The small molecule below binds the protein below.
Small molecule (SMILES): CC(C)(CO[P](=O)(O)O[P](=O)(O)OC[C@H]1O[C@@H](n2cnc3c(N)ncnc32)[C@H](O)[C@@H]1OP(=O)(O)O)[C@@H](O)C(=O)NCCC(=O)NCCNC(=O)Cc1cc(O)cc(O)c1

Binding-site contacts:
Ligand atom C3P contacts residue ALA233 of chain 1.J at 3.5 Å (hydrophobic).
Ligand atom OAK contacts residue ILE325 of chain 1.J at 3.2 Å (h-bond).
Ligand atom OAL contacts residue GLU189 of chain 1.J at 2.9 Å (salt-bridge).
Ligand atom C13 contacts residue PHE292 of chain 1.J at 3.5 Å (hydrophobic).
Ligand atom O5A contacts residue TYR225 of chain 1.J at 3.2 Å (h-bond).
Ligand atom OAL contacts residue ARG254 of chain 1.J at 3.0 Å.
Ligand atom O9A contacts residue LYS238 of chain 1.J at 2.6 Å (salt-bridge).
Ligand atom P3' contacts residue HIS222 of chain 1.J at 3.4 Å.
Ligand atom O8A contacts residue HIS222 of chain 1.J at 3.3 Å (h-bond).
Ligand atom N6A contacts residue LEU237 of chain 1.J at 3.4 Å (h-bond).
Ligand atom CAG contacts residue ILE324 of chain 1.J at 3.3 Å (hydrophobic).
Ligand atom CAG contacts residue ILE325 of chain 1.J at 3.2 Å (hydrophobic).
Ligand atom O4' contacts residue LEU186 of chain 1.J at 3.6 Å.
Ligand atom N1A contacts residue LEU237 of chain 1.J at 3.0 Å (h-bond).
Ligand atom OAK contacts residue LEU251 of chain 1.J at 3.6 Å.
Ligand atom CAB contacts residue ILE235 of chain 1.J at 3.6 Å (hydrophobic).
Ligand atom O4A contacts residue ARG224 of chain 1.J at 3.2 Å (salt-bridge).
Ligand atom OAD contacts residue GLY296 of chain 1.J at 2.6 Å (h-bond).
Ligand atom O2' contacts residue LYS238 of chain 1.J at 2.8 Å (salt-bridge).
Ligand atom OAK contacts residue GLN416 of chain 1.J at 2.8 Å (h-bond).
Ligand atom N7A contacts residue PHE432 of chain 1.J at 3.5 Å.
Ligand atom O7A contacts residue HIS222 of chain 1.J at 2.9 Å (h-bond).
Ligand atom OAD contacts residue GLY295 of chain 1.J at 3.2 Å.
Ligand atom N4P contacts residue ALA233 of chain 1.J at 2.6 Å (h-bond).
Ligand atom OAK contacts residue GLY327 of chain 1.J at 3.3 Å (h-bond).
Ligand atom OAD contacts residue GLY234 of chain 1.J at 3.4 Å.
Ligand atom C6A contacts residue ILE235 of chain 1.J at 3.5 Å (hydrophobic).
Ligand atom C5A contacts residue PHE432 of chain 1.J at 3.6 Å (hydrophobic).
Ligand atom OAD contacts residue ILE235 of chain 1.J at 3.0 Å (h-bond).
Ligand atom OAL contacts residue PHE250 of chain 1.J at 3.5 Å.
Ligand atom O3' contacts residue HIS222 of chain 1.J at 3.3 Å (h-bond).
Ligand atom N1A contacts residue ALA188 of chain 1.J at 3.5 Å.
Ligand atom O5P contacts residue LEU237 of chain 1.J at 3.5 Å.
Ligand atom N1A contacts residue ASN236 of chain 1.J at 3.1 Å.
Ligand atom C6P contacts residue ALA233 of chain 1.J at 3.4 Å (hydrophobic).
Ligand atom C3P contacts residue ILE235 of chain 1.J at 3.4 Å (hydrophobic).
Ligand atom N6A contacts residue ILE235 of chain 1.J at 2.5 Å (h-bond).
Ligand atom C5P contacts residue ALA233 of chain 1.J at 3.5 Å (hydrophobic).
Ligand atom C2A contacts residue ASN236 of chain 1.J at 3.1 Å.
Ligand atom C5' contacts residue HIS222 of chain 1.J at 3.4 Å.

Sequence of chain 1.J:
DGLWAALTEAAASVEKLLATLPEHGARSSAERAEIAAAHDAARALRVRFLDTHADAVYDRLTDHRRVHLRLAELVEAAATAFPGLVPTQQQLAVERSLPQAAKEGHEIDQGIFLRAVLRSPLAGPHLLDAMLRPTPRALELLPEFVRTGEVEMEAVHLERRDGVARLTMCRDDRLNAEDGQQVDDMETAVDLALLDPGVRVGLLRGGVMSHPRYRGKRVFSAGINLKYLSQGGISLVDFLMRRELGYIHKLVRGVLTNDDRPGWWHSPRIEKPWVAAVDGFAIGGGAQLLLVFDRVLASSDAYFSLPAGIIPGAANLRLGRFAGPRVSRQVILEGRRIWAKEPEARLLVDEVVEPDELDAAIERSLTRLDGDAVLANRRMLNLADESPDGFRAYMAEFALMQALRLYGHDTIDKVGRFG